A small-molecule ligand and the protein it binds are described below.
Small molecule (SMILES): C[C@H](C[C@@H](C[C@H](C[C@@H](C[C@@H](CCN1CCCC1=O)N1CCCC1=O)N1CCCC1=O)N1CCCC1=O)N1CCCC1=O)N1CCCC1=O

Binding-site contacts:
Ligand atom C35 contacts residue ILE79 of chain 1.A at 4.5 Å (hydrophobic).
Ligand atom C37 contacts residue ILE79 of chain 1.A at 4.2 Å (hydrophobic).
Ligand atom C04 contacts residue PHE66 of chain 1.A at 3.6 Å (hydrophobic).
Ligand atom C26 contacts residue PHE66 of chain 1.A at 4.2 Å (hydrophobic).
Ligand atom C35 contacts residue PHE66 of chain 1.A at 3.7 Å (hydrophobic).
Ligand atom C34 contacts residue PHE66 of chain 1.A at 4.0 Å (hydrophobic).
Ligand atom O03 contacts residue ILE33 of chain 1.A at 4.3 Å.
Ligand atom C04 contacts residue MET32 of chain 1.A at 4.2 Å (hydrophobic).
Ligand atom C28 contacts residue PHE66 of chain 1.A at 3.7 Å (hydrophobic).
Ligand atom C02 contacts residue MET32 of chain 1.A at 4.0 Å (hydrophobic).
Ligand atom C33 contacts residue ILE79 of chain 1.A at 4.0 Å (hydrophobic).
Ligand atom N04 contacts residue PHE66 of chain 1.A at 4.1 Å.
Ligand atom C36 contacts residue ILE79 of chain 1.A at 3.9 Å (hydrophobic).
Ligand atom O03 contacts residue ASN30 of chain 1.A at 4.0 Å.
Ligand atom C34 contacts residue LEU36 of chain 1.A at 4.3 Å (hydrophobic).
Ligand atom O03 contacts residue PHE66 of chain 1.A at 3.8 Å.
Ligand atom C27 contacts residue PHE66 of chain 1.A at 4.2 Å (hydrophobic).
Ligand atom C28 contacts residue MET67 of chain 1.A at 4.4 Å (hydrophobic).
Ligand atom C35 contacts residue GLY82 of chain 1.A at 4.0 Å.
Ligand atom C29 contacts residue PHE66 of chain 1.A at 3.8 Å (hydrophobic).
Ligand atom C35 contacts residue GLU81 of chain 1.A at 4.0 Å.
Ligand atom C06 contacts residue MET32 of chain 1.A at 3.3 Å (hydrophobic).
Ligand atom C08 contacts residue MET32 of chain 1.A at 4.0 Å (hydrophobic).
Ligand atom C05 contacts residue MET32 of chain 1.A at 4.4 Å (hydrophobic).
Ligand atom O06 contacts residue ILE79 of chain 1.A at 3.9 Å.
Ligand atom N06 contacts residue MET32 of chain 1.A at 4.2 Å.
Ligand atom C36 contacts residue GLU81 of chain 1.A at 4.2 Å.
Ligand atom C27 contacts residue ASP70 of chain 1.A at 4.3 Å.
Ligand atom C07 contacts residue MET32 of chain 1.A at 4.1 Å (hydrophobic).
Ligand atom C34 contacts residue MET32 of chain 1.A at 3.5 Å (hydrophobic).

Sequence of chain 1.A:
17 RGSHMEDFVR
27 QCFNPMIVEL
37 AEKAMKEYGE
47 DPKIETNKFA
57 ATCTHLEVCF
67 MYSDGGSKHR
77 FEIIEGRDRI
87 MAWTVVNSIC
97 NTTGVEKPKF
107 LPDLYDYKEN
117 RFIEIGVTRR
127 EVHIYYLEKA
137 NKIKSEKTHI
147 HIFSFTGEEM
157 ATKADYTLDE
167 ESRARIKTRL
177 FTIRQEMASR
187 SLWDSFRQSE